Sequence of chain 1.B:
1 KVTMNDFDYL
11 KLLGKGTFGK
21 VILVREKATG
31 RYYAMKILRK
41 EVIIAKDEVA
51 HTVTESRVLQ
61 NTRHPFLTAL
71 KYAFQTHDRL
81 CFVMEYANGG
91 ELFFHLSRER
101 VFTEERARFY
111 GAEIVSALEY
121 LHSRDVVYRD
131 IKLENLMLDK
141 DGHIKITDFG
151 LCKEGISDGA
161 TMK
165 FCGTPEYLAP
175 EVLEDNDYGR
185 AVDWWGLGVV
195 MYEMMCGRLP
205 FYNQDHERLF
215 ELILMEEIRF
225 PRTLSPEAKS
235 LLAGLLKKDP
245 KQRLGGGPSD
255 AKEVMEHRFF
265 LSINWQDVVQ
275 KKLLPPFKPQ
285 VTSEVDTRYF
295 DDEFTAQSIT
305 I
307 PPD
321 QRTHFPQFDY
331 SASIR

This small molecule binds to this protein.
Small molecule (SMILES): CCn1c(-c2nonc2N)nc2c(C#CC(C)(C)O)ncc(OC[C@H]3CCCNC3)c21

Binding-site contacts:
Ligand atom C4 contacts residue ASP148 of chain 1.B at 3.4 Å.
Ligand atom N4 contacts residue MET137 of chain 1.B at 3.4 Å.
Ligand atom O3 contacts residue LEU13 of chain 1.B at 3.7 Å.
Ligand atom C18 contacts residue GLU91 of chain 1.B at 3.0 Å.
Ligand atom C19 contacts residue GLU134 of chain 1.B at 3.6 Å.
Ligand atom C5 contacts residue GLU55 of chain 1.B at 3.5 Å.
Ligand atom N5 contacts residue GLU85 of chain 1.B at 3.6 Å.
Ligand atom O3 contacts residue TYR86 of chain 1.B at 3.6 Å.
Ligand atom N7 contacts residue GLU134 of chain 1.B at 2.8 Å (salt-bridge).
Ligand atom C6 contacts residue PHE82 of chain 1.B at 3.7 Å (hydrophobic).
Ligand atom N5 contacts residue TYR86 of chain 1.B at 3.6 Å.
Ligand atom N5 contacts residue ALA34 of chain 1.B at 3.7 Å.
Ligand atom C3 contacts residue ASP148 of chain 1.B at 3.4 Å.
Ligand atom C17 contacts residue ALA34 of chain 1.B at 3.7 Å (hydrophobic).
Ligand atom N7 contacts residue GLU91 of chain 1.B at 2.6 Å (salt-bridge).
Ligand atom O1 contacts residue LEU59 of chain 1.B at 3.7 Å.
Ligand atom N1 contacts residue ASP148 of chain 1.B at 3.4 Å.
Ligand atom O1 contacts residue PHE149 of chain 1.B at 3.1 Å (h-bond).
Ligand atom N5 contacts residue ALA87 of chain 1.B at 2.9 Å (h-bond).
Ligand atom N6 contacts residue GLU85 of chain 1.B at 3.2 Å (salt-bridge).
Ligand atom O3 contacts residue MET137 of chain 1.B at 3.5 Å.
Ligand atom C11 contacts residue GLU134 of chain 1.B at 3.4 Å.
Ligand atom C6 contacts residue LEU59 of chain 1.B at 3.6 Å (hydrophobic).
Ligand atom N4 contacts residue PHE294 of chain 1.B at 3.6 Å.
Ligand atom C16 contacts residue MET137 of chain 1.B at 3.4 Å (hydrophobic).
Ligand atom C19 contacts residue GLU91 of chain 1.B at 3.4 Å.
Ligand atom C7 contacts residue MET84 of chain 1.B at 3.6 Å (hydrophobic).
Ligand atom N6 contacts residue MET84 of chain 1.B at 3.4 Å (h-bond).
Ligand atom C3 contacts residue MET84 of chain 1.B at 3.5 Å (hydrophobic).
Ligand atom C18 contacts residue GLU134 of chain 1.B at 3.1 Å.
Ligand atom C6 contacts residue GLU55 of chain 1.B at 3.5 Å.
Ligand atom O1 contacts residue ASP148 of chain 1.B at 3.4 Å (salt-bridge).
Ligand atom N3 contacts residue MET84 of chain 1.B at 3.5 Å (h-bond).
Ligand atom O3 contacts residue PHE294 of chain 1.B at 3.4 Å.
Ligand atom O3 contacts residue ALA87 of chain 1.B at 3.7 Å.
Ligand atom N1 contacts residue LYS36 of chain 1.B at 3.2 Å (salt-bridge).
Ligand atom C8 contacts residue ASP148 of chain 1.B at 3.5 Å.
Ligand atom C4 contacts residue MET84 of chain 1.B at 3.4 Å (hydrophobic).
Ligand atom O1 contacts residue GLU55 of chain 1.B at 2.7 Å (salt-bridge).
Ligand atom C14 contacts residue VAL21 of chain 1.B at 3.4 Å (hydrophobic).